Binding-site contacts:
Ligand atom C3 contacts residue SER217 of chain 1.B at 3.9 Å.
Ligand atom C5' contacts residue HIS46 of chain 1.B at 3.5 Å.
Ligand atom C6B contacts residue HIS46 of chain 1.B at 3.5 Å.
Ligand atom C4B contacts residue CYS47 of chain 1.B at 3.5 Å (hydrophobic).
Ligand atom C4 contacts residue SER198 of chain 1.B at 3.1 Å.
Ligand atom N2 contacts residue ASP192 of chain 1.B at 3.8 Å.
Ligand atom C3B contacts residue CYS31 of chain 1.B at 3.4 Å (hydrophobic).
Ligand atom C2B contacts residue HIS46 of chain 1.B at 3.9 Å.
Ligand atom O6' contacts residue SER198 of chain 1.B at 2.2 Å (h-bond).
Ligand atom N1 contacts residue GLY221 of chain 1.B at 2.5 Å (h-bond).
Ligand atom N1 contacts residue ALA193 of chain 1.B at 3.5 Å (h-bond).
Ligand atom C4B contacts residue HIS46 of chain 1.B at 3.7 Å.
Ligand atom C6' contacts residue SER198 of chain 1.B at 3.5 Å.
Ligand atom C1 contacts residue TRP218 of chain 1.B at 3.8 Å (hydrophobic).
Ligand atom C5B contacts residue HIS46 of chain 1.B at 3.4 Å.
Ligand atom C8 contacts residue SER198 of chain 1.B at 3.5 Å.
Ligand atom C1' contacts residue GLN195 of chain 1.B at 3.8 Å.
Ligand atom C7 contacts residue GLY221 of chain 1.B at 3.8 Å.
Ligand atom C5 contacts residue GLN195 of chain 1.B at 3.8 Å.
Ligand atom C7 contacts residue GLY219 of chain 1.B at 3.7 Å.
Ligand atom C1B contacts residue HIS46 of chain 1.B at 3.5 Å.
Ligand atom N3 contacts residue SER198 of chain 1.B at 2.4 Å (h-bond).
Ligand atom C3 contacts residue VAL216 of chain 1.B at 3.5 Å (hydrophobic).
Ligand atom C4 contacts residue CYS194 of chain 1.B at 3.8 Å (hydrophobic).
Ligand atom C3 contacts residue SER198 of chain 1.B at 3.3 Å.
Ligand atom C2 contacts residue VAL216 of chain 1.B at 3.6 Å (hydrophobic).
Ligand atom C2' contacts residue GLN195 of chain 1.B at 3.5 Å.
Ligand atom C3 contacts residue CYS194 of chain 1.B at 3.7 Å (hydrophobic).
Ligand atom C8 contacts residue GLN195 of chain 1.B at 3.6 Å.
Ligand atom N2 contacts residue TRP218 of chain 1.B at 3.5 Å (h-bond).
Ligand atom C3B contacts residue VAL30 of chain 1.B at 3.7 Å (hydrophobic).
Ligand atom N2 contacts residue GLY219 of chain 1.B at 3.8 Å.
Ligand atom C1 contacts residue GLY219 of chain 1.B at 3.9 Å.
Ligand atom N1 contacts residue GLY219 of chain 1.B at 3.6 Å.
Ligand atom C6' contacts residue HIS46 of chain 1.B at 3.2 Å.
Ligand atom O6' contacts residue HIS46 of chain 1.B at 2.6 Å (h-bond).
Ligand atom N2 contacts residue GLY229 of chain 1.B at 3.7 Å.
Ligand atom C7 contacts residue ALA193 of chain 1.B at 3.6 Å (hydrophobic).
Ligand atom CN4 contacts residue GLN195 of chain 1.B at 3.6 Å.
Ligand atom N2 contacts residue ALA193 of chain 1.B at 3.6 Å.

Sequence of chain 1.B:
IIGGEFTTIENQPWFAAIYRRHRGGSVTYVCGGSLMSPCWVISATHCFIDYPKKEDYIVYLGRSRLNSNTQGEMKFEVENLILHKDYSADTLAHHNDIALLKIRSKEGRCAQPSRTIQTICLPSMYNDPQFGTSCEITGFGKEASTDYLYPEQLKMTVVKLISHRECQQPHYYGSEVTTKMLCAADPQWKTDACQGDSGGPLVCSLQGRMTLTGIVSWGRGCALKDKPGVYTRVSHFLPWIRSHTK

A protein and the small-molecule ligand that binds it are described below.
Small molecule (SMILES): NC(=[NH2+])c1ccc2[nH]c(-c3cccc(-c4ccccc4)c3[O-])cc2c1